Binding-site contacts:
Ligand atom O4 contacts residue SER52 of chain 1.A at 3.5 Å (h-bond).
Ligand atom O1P contacts residue ASN118 of chain 1.A at 2.8 Å (h-bond).
Ligand atom P' contacts residue ASP8 of chain 1.A at 2.1 Å.
Ligand atom O3X contacts residue ALA115 of chain 1.A at 2.9 Å (h-bond).
Ligand atom O3X contacts residue LYS145 of chain 1.A at 2.7 Å (salt-bridge).
Ligand atom O5 contacts residue ASP10 of chain 1.A at 3.6 Å (salt-bridge).
Ligand atom O1X contacts residue ASP10 of chain 1.A at 3.1 Å (salt-bridge).
Ligand atom C3 contacts residue VAL47 of chain 1.A at 3.4 Å (hydrophobic).
Ligand atom O2 contacts residue GLY46 of chain 1.A at 2.8 Å (h-bond).
Ligand atom O2X contacts residue SER114 of chain 1.A at 2.7 Å (h-bond).
Ligand atom C4 contacts residue VAL47 of chain 1.A at 3.3 Å (hydrophobic).
Ligand atom O6 contacts residue SER116 of chain 1.A at 3.4 Å.
Ligand atom O1P contacts residue HIS20 of chain 1.A at 3.5 Å.
Ligand atom O2X contacts residue ASP10 of chain 1.A at 2.8 Å (salt-bridge).
Ligand atom O3 contacts residue HIS20 of chain 1.A at 3.6 Å.
Ligand atom C2 contacts residue ASP10 of chain 1.A at 3.4 Å.
Ligand atom O1 contacts residue ASP10 of chain 1.A at 2.7 Å (salt-bridge).
Ligand atom P contacts residue ARG49 of chain 1.A at 3.7 Å.
Ligand atom O1X contacts residue MG1 of chain 1.C at 2.2 Å.
Ligand atom O5 contacts residue SER116 of chain 1.A at 3.4 Å (h-bond).
Ligand atom O2P contacts residue ARG49 of chain 1.A at 3.1 Å (salt-bridge).
Ligand atom O2X contacts residue LEU9 of chain 1.A at 2.9 Å (h-bond).
Ligand atom O2X contacts residue ASP8 of chain 1.A at 2.6 Å (salt-bridge).
Ligand atom P' contacts residue MG1 of chain 1.C at 3.5 Å.
Ligand atom O5 contacts residue ALA115 of chain 1.A at 3.6 Å.
Ligand atom O3X contacts residue ASP8 of chain 1.A at 2.7 Å (salt-bridge).
Ligand atom O3P contacts residue ARG49 of chain 1.A at 2.9 Å (salt-bridge).
Ligand atom C1 contacts residue ASP10 of chain 1.A at 3.4 Å.
Ligand atom P contacts residue SER116 of chain 1.A at 3.5 Å.
Ligand atom O1P contacts residue SER116 of chain 1.A at 2.7 Å (h-bond).
Ligand atom C6 contacts residue ALA115 of chain 1.A at 3.6 Å (hydrophobic).
Ligand atom O6 contacts residue HIS20 of chain 1.A at 3.6 Å.
Ligand atom O4 contacts residue VAL47 of chain 1.A at 2.7 Å (h-bond).
Ligand atom O1X contacts residue ASP8 of chain 1.A at 2.9 Å (salt-bridge).
Ligand atom C6 contacts residue SER116 of chain 1.A at 3.7 Å.
Ligand atom O2P contacts residue LYS117 of chain 1.A at 2.8 Å (salt-bridge).
Ligand atom O2P contacts residue SER116 of chain 1.A at 3.5 Å.
Ligand atom C5 contacts residue VAL47 of chain 1.A at 3.3 Å (hydrophobic).
Ligand atom P' contacts residue SER114 of chain 1.A at 3.7 Å.
Ligand atom O1 contacts residue SER114 of chain 1.A at 3.7 Å.

Sequence of chain 1.A:
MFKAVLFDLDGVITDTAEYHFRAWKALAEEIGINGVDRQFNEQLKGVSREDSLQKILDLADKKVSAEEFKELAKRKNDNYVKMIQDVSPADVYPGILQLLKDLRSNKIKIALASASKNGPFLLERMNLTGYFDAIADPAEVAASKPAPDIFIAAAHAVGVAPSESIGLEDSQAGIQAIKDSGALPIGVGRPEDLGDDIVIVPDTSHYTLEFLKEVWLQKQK

This protein binds this small molecule.
Small molecule (SMILES): O=P(O)(O)OC[C@H]1O[C@H](O[P](=O)([O-])O)[C@H](O)[C@@H](O)[C@@H]1O